Binding-site contacts:
Ligand atom S1 contacts residue TYR159 of chain 1.A at 3.6 Å.
Ligand atom C3 contacts residue ARG285 of chain 1.A at 4.0 Å.
Ligand atom C2 contacts residue TYR159 of chain 1.A at 3.4 Å (hydrophobic).
Ligand atom N10 contacts residue THR301 of chain 1.A at 2.9 Å (h-bond).
Ligand atom N10 contacts residue SER62 of chain 1.A at 3.7 Å.
Ligand atom O12 contacts residue ASN161 of chain 1.A at 3.1 Å (h-bond).
Ligand atom C18 contacts residue GLN303 of chain 1.A at 3.8 Å.
Ligand atom C18 contacts residue VAL302 of chain 1.A at 3.9 Å (hydrophobic).
Ligand atom N19 contacts residue THR301 of chain 1.A at 3.4 Å (h-bond).
Ligand atom C6 contacts residue TYR159 of chain 1.A at 3.3 Å (hydrophobic).
Ligand atom C18 contacts residue TRP233 of chain 1.A at 3.6 Å (hydrophobic).
Ligand atom C6 contacts residue SER62 of chain 1.A at 3.0 Å.
Ligand atom C18 contacts residue PHE120 of chain 1.A at 4.0 Å (hydrophobic).
Ligand atom C4' contacts residue THR301 of chain 1.A at 3.7 Å.
Ligand atom C4' contacts residue THR299 of chain 1.A at 3.8 Å.
Ligand atom O17 contacts residue THR301 of chain 1.A at 3.7 Å.
Ligand atom N5 contacts residue SER62 of chain 1.A at 3.2 Å (h-bond).
Ligand atom O9 contacts residue GLY61 of chain 1.A at 3.9 Å.
Ligand atom O4A contacts residue THR299 of chain 1.A at 2.6 Å (h-bond).
Ligand atom O9 contacts residue SER62 of chain 1.A at 2.3 Å (h-bond).
Ligand atom C15 contacts residue THR301 of chain 1.A at 3.7 Å.
Ligand atom O4A contacts residue ARG285 of chain 1.A at 4.0 Å.
Ligand atom N5 contacts residue TYR159 of chain 1.A at 3.8 Å.
Ligand atom C4 contacts residue THR301 of chain 1.A at 3.9 Å.
Ligand atom O17 contacts residue TRP233 of chain 1.A at 3.4 Å.
Ligand atom C7 contacts residue SER62 of chain 1.A at 2.5 Å.
Ligand atom C7 contacts residue ASN161 of chain 1.A at 3.8 Å.
Ligand atom N5 contacts residue THR301 of chain 1.A at 3.9 Å.
Ligand atom C13 contacts residue THR301 of chain 1.A at 3.5 Å.
Ligand atom C17 contacts residue THR301 of chain 1.A at 3.8 Å.
Ligand atom C14 contacts residue THR301 of chain 1.A at 3.2 Å.
Ligand atom O9 contacts residue THR301 of chain 1.A at 2.6 Å (h-bond).
Ligand atom O4B contacts residue THR301 of chain 1.A at 3.4 Å.
Ligand atom C11 contacts residue THR301 of chain 1.A at 3.7 Å.
Ligand atom O9 contacts residue GLY300 of chain 1.A at 3.8 Å.
Ligand atom S16 contacts residue THR301 of chain 1.A at 4.0 Å.
Ligand atom C7 contacts residue THR301 of chain 1.A at 3.9 Å.
Ligand atom C8 contacts residue THR301 of chain 1.A at 3.6 Å.
Ligand atom C3' contacts residue ARG285 of chain 1.A at 4.0 Å.
Ligand atom C8 contacts residue SER62 of chain 1.A at 1.4 Å.

The small molecule below binds the protein below.
Small molecule (SMILES): C=C1CSC(C(C=O)NC(=O)/C(=N\OC)c2csc(N)n2)N=C1C(=O)O

Sequence of chain 1.A:
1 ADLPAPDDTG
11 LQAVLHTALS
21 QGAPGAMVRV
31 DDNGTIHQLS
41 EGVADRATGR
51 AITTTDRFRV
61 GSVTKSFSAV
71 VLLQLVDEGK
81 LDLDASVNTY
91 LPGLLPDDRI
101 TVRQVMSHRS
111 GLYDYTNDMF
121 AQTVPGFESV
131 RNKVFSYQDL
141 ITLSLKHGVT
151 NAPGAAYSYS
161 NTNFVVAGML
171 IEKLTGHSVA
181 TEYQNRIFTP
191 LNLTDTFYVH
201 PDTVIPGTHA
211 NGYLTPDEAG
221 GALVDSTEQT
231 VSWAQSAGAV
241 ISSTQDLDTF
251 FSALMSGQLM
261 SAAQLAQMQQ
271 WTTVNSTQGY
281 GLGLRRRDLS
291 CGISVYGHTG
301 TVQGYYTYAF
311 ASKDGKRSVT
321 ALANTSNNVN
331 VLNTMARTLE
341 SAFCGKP